Binding-site contacts:
Ligand atom O2 contacts residue GLN305 of chain 1.B at 2.9 Å (h-bond).
Ligand atom C12 contacts residue ASN257 of chain 1.B at 3.5 Å.
Ligand atom C5 contacts residue PHE308 of chain 1.B at 3.9 Å (hydrophobic).
Ligand atom C15 contacts residue MET293 of chain 1.B at 3.7 Å (hydrophobic).
Ligand atom O2 contacts residue PHE308 of chain 1.B at 3.5 Å.
Ligand atom C21 contacts residue MET209 of chain 1.B at 4.0 Å (hydrophobic).
Ligand atom C20 contacts residue ASN257 of chain 1.B at 3.7 Å.
Ligand atom O6 contacts residue MET209 of chain 1.B at 3.7 Å.
Ligand atom C19 contacts residue PHE308 of chain 1.B at 3.8 Å (hydrophobic).
Ligand atom O1 contacts residue HIS96 of chain 1.B at 3.0 Å.
Ligand atom C8 contacts residue PHE308 of chain 1.B at 3.4 Å (hydrophobic).
Ligand atom C13 contacts residue TYR95 of chain 1.B at 3.8 Å (hydrophobic).
Ligand atom C13 contacts residue PHE308 of chain 1.B at 3.8 Å (hydrophobic).
Ligand atom C4 contacts residue EDO1 of chain 1.EA at 3.9 Å.
Ligand atom O3 contacts residue ILE272 of chain 1.B at 3.5 Å.
Ligand atom C1 contacts residue ILE272 of chain 1.B at 3.9 Å (hydrophobic).
Ligand atom C10 contacts residue PHE308 of chain 1.B at 3.3 Å (hydrophobic).
Ligand atom C12 contacts residue TYR95 of chain 1.B at 3.9 Å (hydrophobic).
Ligand atom C10 contacts residue GLN305 of chain 1.B at 4.0 Å.
Ligand atom O6 contacts residue EDO1 of chain 1.EA at 3.4 Å.
Ligand atom C12 contacts residue PHE308 of chain 1.B at 3.8 Å (hydrophobic).
Ligand atom C11 contacts residue ILE272 of chain 1.B at 3.6 Å (hydrophobic).
Ligand atom C20 contacts residue TRP268 of chain 1.B at 3.9 Å (hydrophobic).
Ligand atom C16 contacts residue PHE308 of chain 1.B at 3.9 Å (hydrophobic).
Ligand atom C20 contacts residue GLN305 of chain 1.B at 3.9 Å.
Ligand atom C4 contacts residue MET209 of chain 1.B at 3.9 Å (hydrophobic).
Ligand atom O4 contacts residue ILE312 of chain 1.B at 3.7 Å.
Ligand atom C3 contacts residue MET209 of chain 1.B at 3.7 Å (hydrophobic).
Ligand atom C10 contacts residue ILE272 of chain 1.B at 4.0 Å (hydrophobic).
Ligand atom C21 contacts residue ILE312 of chain 1.B at 3.8 Å (hydrophobic).
Ligand atom C19 contacts residue MET293 of chain 1.B at 3.7 Å (hydrophobic).
Ligand atom C20 contacts residue ILE272 of chain 1.B at 3.9 Å (hydrophobic).
Ligand atom C9 contacts residue PHE308 of chain 1.B at 3.3 Å (hydrophobic).
Ligand atom O3 contacts residue GLN305 of chain 1.B at 3.1 Å (h-bond).
Ligand atom C19 contacts residue GLN305 of chain 1.B at 3.6 Å.
Ligand atom O5 contacts residue ILE312 of chain 1.B at 3.3 Å.
Ligand atom C20 contacts residue TYR265 of chain 1.B at 4.0 Å (hydrophobic).
Ligand atom C20 contacts residue THR269 of chain 1.B at 3.7 Å.
Ligand atom O5 contacts residue PHE308 of chain 1.B at 3.6 Å.
Ligand atom C11 contacts residue PHE308 of chain 1.B at 3.5 Å (hydrophobic).

The protein below binds the small molecule below.
Small molecule (SMILES): COc1cc(C[C@H]2C(=O)OC[C@@H]2Cc2ccc(OC)c(OC)c2)ccc1O

Sequence of chain 1.B:
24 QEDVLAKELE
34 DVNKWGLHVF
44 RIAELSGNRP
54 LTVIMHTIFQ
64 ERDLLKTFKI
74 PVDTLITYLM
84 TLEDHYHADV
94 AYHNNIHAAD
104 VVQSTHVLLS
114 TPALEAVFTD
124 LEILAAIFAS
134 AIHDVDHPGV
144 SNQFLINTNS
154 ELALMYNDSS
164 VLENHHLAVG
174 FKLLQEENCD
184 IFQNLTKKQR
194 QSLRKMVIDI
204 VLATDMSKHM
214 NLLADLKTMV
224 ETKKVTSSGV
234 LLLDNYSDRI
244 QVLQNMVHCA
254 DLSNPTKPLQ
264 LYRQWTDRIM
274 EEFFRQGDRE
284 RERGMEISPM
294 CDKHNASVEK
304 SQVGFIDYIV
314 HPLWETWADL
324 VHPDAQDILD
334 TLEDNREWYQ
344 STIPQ